Binding-site contacts:
Ligand atom O2 contacts residue GLY62 of chain 1.A at 2.8 Å (h-bond).
Ligand atom C1 contacts residue PHE130 of chain 1.A at 3.9 Å (hydrophobic).
Ligand atom O1 contacts residue PHE130 of chain 1.A at 3.9 Å.
Ligand atom C4 contacts residue ARG408 of chain 1.A at 3.2 Å.
Ligand atom O4 contacts residue FAD1 of chain 1.E at 3.2 Å.
Ligand atom O4 contacts residue HIS364 of chain 1.A at 2.8 Å (h-bond).
Ligand atom O1 contacts residue HIS253 of chain 1.A at 2.9 Å (h-bond).
Ligand atom O4 contacts residue ARG297 of chain 1.A at 2.8 Å (salt-bridge).
Ligand atom O2 contacts residue LEU263 of chain 1.A at 3.8 Å.
Ligand atom O5 contacts residue ALA411 of chain 1.A at 2.7 Å (h-bond).
Ligand atom O1 contacts residue GLU266 of chain 1.A at 2.5 Å (salt-bridge).
Ligand atom O5 contacts residue ARG408 of chain 1.A at 2.4 Å (salt-bridge).
Ligand atom O3 contacts residue HIS253 of chain 1.A at 3.5 Å.
Ligand atom C1 contacts residue HIS253 of chain 1.A at 3.6 Å.
Ligand atom C3 contacts residue FAD1 of chain 1.E at 3.3 Å.
Ligand atom O3 contacts residue ARG297 of chain 1.A at 3.5 Å (salt-bridge).
Ligand atom C2 contacts residue ARG297 of chain 1.A at 2.8 Å.
Ligand atom O4 contacts residue ARG408 of chain 1.A at 2.5 Å (salt-bridge).
Ligand atom O5 contacts residue ARG297 of chain 1.A at 3.5 Å (salt-bridge).
Ligand atom O3 contacts residue LEU263 of chain 1.A at 3.4 Å.
Ligand atom C4 contacts residue FAD1 of chain 1.E at 3.3 Å.
Ligand atom C2 contacts residue FAD1 of chain 1.E at 3.5 Å.
Ligand atom C4 contacts residue GLY410 of chain 1.A at 3.9 Å.
Ligand atom C2 contacts residue HIS253 of chain 1.A at 3.8 Å.
Ligand atom O5 contacts residue FAD1 of chain 1.E at 3.0 Å.
Ligand atom O3 contacts residue HIS364 of chain 1.A at 2.8 Å (h-bond).
Ligand atom C1 contacts residue THR265 of chain 1.A at 3.3 Å.
Ligand atom O5 contacts residue GLY410 of chain 1.A at 3.2 Å.
Ligand atom C3 contacts residue ARG297 of chain 1.A at 2.5 Å.
Ligand atom O1 contacts residue ARG297 of chain 1.A at 3.3 Å (salt-bridge).
Ligand atom C4 contacts residue ARG297 of chain 1.A at 3.0 Å.
Ligand atom O1 contacts residue THR265 of chain 1.A at 3.1 Å (h-bond).
Ligand atom C1 contacts residue ARG297 of chain 1.A at 3.5 Å.
Ligand atom O2 contacts residue THR265 of chain 1.A at 2.8 Å (h-bond).
Ligand atom C1 contacts residue GLU266 of chain 1.A at 3.6 Å.
Ligand atom O2 contacts residue FAD1 of chain 1.E at 3.2 Å (h-bond).
Ligand atom C1 contacts residue LEU263 of chain 1.A at 3.7 Å (hydrophobic).
Ligand atom O3 contacts residue FAD1 of chain 1.E at 3.2 Å (h-bond).
Ligand atom O2 contacts residue GLN61 of chain 1.A at 3.7 Å.
Ligand atom C4 contacts residue ALA411 of chain 1.A at 3.8 Å (hydrophobic).

Sequence of chain 1.A:
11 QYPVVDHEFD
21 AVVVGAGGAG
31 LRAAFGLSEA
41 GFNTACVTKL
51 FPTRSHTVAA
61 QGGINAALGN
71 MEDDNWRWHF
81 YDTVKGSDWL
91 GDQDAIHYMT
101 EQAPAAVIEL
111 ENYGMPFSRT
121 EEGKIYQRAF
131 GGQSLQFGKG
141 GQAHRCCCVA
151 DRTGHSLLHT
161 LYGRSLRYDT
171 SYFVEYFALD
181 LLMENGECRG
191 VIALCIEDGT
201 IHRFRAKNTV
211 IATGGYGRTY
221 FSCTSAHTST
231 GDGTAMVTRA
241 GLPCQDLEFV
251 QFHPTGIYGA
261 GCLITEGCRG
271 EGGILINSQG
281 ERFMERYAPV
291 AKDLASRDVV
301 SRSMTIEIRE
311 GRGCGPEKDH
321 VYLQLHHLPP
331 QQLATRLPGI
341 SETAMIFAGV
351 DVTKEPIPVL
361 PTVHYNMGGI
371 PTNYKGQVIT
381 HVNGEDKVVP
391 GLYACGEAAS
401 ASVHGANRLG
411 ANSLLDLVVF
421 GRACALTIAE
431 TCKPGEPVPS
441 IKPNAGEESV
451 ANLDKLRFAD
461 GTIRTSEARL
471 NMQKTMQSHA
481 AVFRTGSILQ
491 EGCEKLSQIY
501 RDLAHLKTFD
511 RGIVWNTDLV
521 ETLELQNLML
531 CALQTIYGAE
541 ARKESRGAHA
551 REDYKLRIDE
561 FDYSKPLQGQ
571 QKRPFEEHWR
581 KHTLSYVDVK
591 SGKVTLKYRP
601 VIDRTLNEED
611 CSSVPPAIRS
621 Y

A protein and the small-molecule ligand that binds it are described below.
Small molecule (SMILES): O=C(O)/C=C(\O)C(=O)O